Sequence of chain 1.B:
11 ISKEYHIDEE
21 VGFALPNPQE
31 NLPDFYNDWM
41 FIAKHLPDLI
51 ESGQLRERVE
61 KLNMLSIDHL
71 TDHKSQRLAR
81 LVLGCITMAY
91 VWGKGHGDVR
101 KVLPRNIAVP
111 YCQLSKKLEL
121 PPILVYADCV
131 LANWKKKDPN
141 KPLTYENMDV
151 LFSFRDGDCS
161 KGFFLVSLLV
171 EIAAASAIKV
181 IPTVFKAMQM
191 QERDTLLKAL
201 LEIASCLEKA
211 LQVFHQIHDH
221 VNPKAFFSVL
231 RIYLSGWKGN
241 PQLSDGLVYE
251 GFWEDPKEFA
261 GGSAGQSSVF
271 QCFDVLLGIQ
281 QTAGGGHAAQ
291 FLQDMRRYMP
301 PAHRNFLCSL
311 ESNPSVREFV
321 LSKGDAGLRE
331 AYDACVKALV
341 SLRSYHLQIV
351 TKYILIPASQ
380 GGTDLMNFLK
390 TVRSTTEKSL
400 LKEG

This small molecule binds to this protein.
Small molecule (SMILES): Brc1ccc(-c2csc3nccn23)cc1

Binding-site contacts:
Ligand atom BRA contacts residue CYS129 of chain 1.B at 3.2 Å.
Ligand atom NAA contacts residue ALA264 of chain 1.B at 3.5 Å.
Ligand atom CAI contacts residue PHE163 of chain 1.B at 3.8 Å (hydrophobic).
Ligand atom CAD contacts residue ALA264 of chain 1.B at 3.5 Å (hydrophobic).
Ligand atom CAM contacts residue GLY262 of chain 1.B at 3.4 Å.
Ligand atom CAK contacts residue PHE164 of chain 1.B at 3.8 Å (hydrophobic).
Ligand atom CAL contacts residue GLY262 of chain 1.B at 3.9 Å.
Ligand atom BRA contacts residue GLY262 of chain 1.B at 3.4 Å.
Ligand atom CAJ contacts residue LEU234 of chain 1.B at 3.9 Å (hydrophobic).
Ligand atom CAF contacts residue PHE163 of chain 1.B at 3.5 Å (hydrophobic).
Ligand atom CAB contacts residue ALA264 of chain 1.B at 3.4 Å (hydrophobic).
Ligand atom CAJ contacts residue PHE163 of chain 1.B at 3.4 Å (hydrophobic).
Ligand atom BRA contacts residue VAL125 of chain 1.B at 3.6 Å.
Ligand atom CAM contacts residue TYR126 of chain 1.B at 3.9 Å (hydrophobic).
Ligand atom NAC contacts residue PHE163 of chain 1.B at 3.9 Å.
Ligand atom CAG contacts residue TYR126 of chain 1.B at 3.7 Å (hydrophobic).
Ligand atom CAK contacts residue LEU234 of chain 1.B at 3.6 Å (hydrophobic).
Ligand atom CAK contacts residue CYS129 of chain 1.B at 3.6 Å (hydrophobic).
Ligand atom BRA contacts residue TYR126 of chain 1.B at 3.9 Å.
Ligand atom SAH contacts residue PHE163 of chain 1.B at 3.6 Å.
Ligand atom CAN contacts residue SER263 of chain 1.B at 3.6 Å.
Ligand atom CAN contacts residue TYR126 of chain 1.B at 3.5 Å (hydrophobic).
Ligand atom CAN contacts residue ALA264 of chain 1.B at 3.7 Å (hydrophobic).
Ligand atom SAH contacts residue HEM1 of chain 1.E at 3.6 Å.
Ligand atom CAL contacts residue CYS129 of chain 1.B at 3.7 Å (hydrophobic).
Ligand atom NAC contacts residue HEM1 of chain 1.E at 2.4 Å.
Ligand atom NAC contacts residue ALA264 of chain 1.B at 3.4 Å.
Ligand atom SAH contacts residue SER167 of chain 1.B at 2.9 Å (h-bond).
Ligand atom CAM contacts residue SER263 of chain 1.B at 3.5 Å.
Ligand atom CAG contacts residue SER167 of chain 1.B at 3.1 Å.
Ligand atom CAJ contacts residue PHE164 of chain 1.B at 3.8 Å (hydrophobic).
Ligand atom CAE contacts residue PHE163 of chain 1.B at 3.9 Å (hydrophobic).
Ligand atom CAB contacts residue HEM1 of chain 1.E at 3.4 Å.
Ligand atom CAE contacts residue ALA264 of chain 1.B at 3.3 Å (hydrophobic).
Ligand atom CAI contacts residue TYR126 of chain 1.B at 3.9 Å (hydrophobic).
Ligand atom NAA contacts residue PHE163 of chain 1.B at 3.4 Å.
Ligand atom CAD contacts residue HEM1 of chain 1.E at 3.0 Å.
Ligand atom CAE contacts residue SER263 of chain 1.B at 4.0 Å.
Ligand atom CAG contacts residue PHE163 of chain 1.B at 3.7 Å (hydrophobic).
Ligand atom CAB contacts residue PHE163 of chain 1.B at 3.4 Å (hydrophobic).